Binding-site contacts:
Ligand atom O09 contacts residue ASN11 of chain 1.A at 3.5 Å (h-bond).
Ligand atom O08 contacts residue TRP5 of chain 1.A at 3.6 Å.
Ligand atom C04 contacts residue ASP19 of chain 1.A at 3.9 Å.
Ligand atom O09 contacts residue TRP16 of chain 1.A at 3.4 Å.
Ligand atom C02 contacts residue HIS10 of chain 1.A at 3.6 Å.
Ligand atom O09 contacts residue HIS15 of chain 1.A at 3.7 Å.
Ligand atom S07 contacts residue TRP5 of chain 1.A at 4.1 Å.
Ligand atom O09 contacts residue TRP5 of chain 1.A at 3.6 Å.
Ligand atom C03 contacts residue HIS15 of chain 1.A at 4.0 Å.
Ligand atom C02 contacts residue ASN11 of chain 1.A at 4.2 Å.
Ligand atom C04 contacts residue HIS4 of chain 1.A at 4.3 Å.
Ligand atom C03 contacts residue ASN11 of chain 1.A at 4.0 Å.
Ligand atom O08 contacts residue ASP19 of chain 1.A at 3.5 Å (salt-bridge).
Ligand atom NP0 contacts residue ASP19 of chain 1.A at 2.8 Å (salt-bridge).
Ligand atom C06 contacts residue HIS4 of chain 1.A at 3.9 Å.
Ligand atom O09 contacts residue GLY12 of chain 1.A at 4.5 Å.
Ligand atom C05 contacts residue HIS4 of chain 1.A at 4.1 Å.
Ligand atom NP0 contacts residue LYS18 of chain 1.A at 4.2 Å.
Ligand atom S07 contacts residue TRP16 of chain 1.A at 4.3 Å.
Ligand atom C05 contacts residue ASP19 of chain 1.A at 3.9 Å.
Ligand atom S07 contacts residue ASP19 of chain 1.A at 3.6 Å (salt-bridge).
Ligand atom S07 contacts residue HIS15 of chain 1.A at 4.0 Å.
Ligand atom NP0 contacts residue HIS15 of chain 1.A at 2.9 Å (h-bond).
Ligand atom C03 contacts residue HIS10 of chain 1.A at 3.9 Å.
Ligand atom O08 contacts residue PHE20 of chain 1.A at 3.8 Å.
Ligand atom NP0 contacts residue TRP16 of chain 1.A at 3.8 Å.
Ligand atom O08 contacts residue HIS4 of chain 1.A at 4.4 Å.

A small-molecule ligand and the protein it binds are described below.
Small molecule (SMILES): NS(=O)(=O)c1ccccc1

Sequence of chain 1.A:
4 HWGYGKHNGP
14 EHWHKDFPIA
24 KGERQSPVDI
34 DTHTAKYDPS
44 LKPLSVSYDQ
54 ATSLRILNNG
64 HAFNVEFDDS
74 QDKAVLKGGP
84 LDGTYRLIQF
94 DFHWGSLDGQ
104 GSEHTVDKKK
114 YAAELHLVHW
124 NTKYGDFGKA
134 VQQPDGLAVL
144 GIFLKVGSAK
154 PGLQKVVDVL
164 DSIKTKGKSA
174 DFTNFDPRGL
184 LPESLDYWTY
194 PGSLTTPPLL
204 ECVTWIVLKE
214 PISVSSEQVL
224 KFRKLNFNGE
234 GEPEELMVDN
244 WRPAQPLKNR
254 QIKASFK